Sequence of chain 12.A:
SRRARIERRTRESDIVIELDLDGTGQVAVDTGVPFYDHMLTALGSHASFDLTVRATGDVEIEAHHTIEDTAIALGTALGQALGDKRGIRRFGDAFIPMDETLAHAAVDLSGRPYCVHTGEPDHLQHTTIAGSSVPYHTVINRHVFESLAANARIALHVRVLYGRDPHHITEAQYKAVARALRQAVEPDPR

Binding-site contacts:
Ligand atom N7 contacts residue HIS176 of chain 19.A at 3.0 Å (h-bond).
Ligand atom N5 contacts residue HIS74 of chain 12.A at 3.4 Å (h-bond).
Ligand atom C8 contacts residue HIS176 of chain 19.A at 3.5 Å.
Ligand atom C4 contacts residue MN1 of chain 19.C at 3.2 Å.
Ligand atom N7 contacts residue HIS74 of chain 12.A at 3.1 Å (h-bond).
Ligand atom C11 contacts residue ACT1 of chain 12.G at 3.9 Å.
Ligand atom C6 contacts residue HIS74 of chain 12.A at 3.8 Å.
Ligand atom C8 contacts residue HIS74 of chain 12.A at 3.8 Å.
Ligand atom C4 contacts residue MET107 of chain 19.A at 3.9 Å (hydrophobic).
Ligand atom C3 contacts residue ACT1 of chain 12.G at 3.9 Å.
Ligand atom N7 contacts residue GLU180 of chain 19.A at 3.2 Å (salt-bridge).
Ligand atom C8 contacts residue MN1 of chain 12.B at 3.3 Å.
Ligand atom N9 contacts residue MN1 of chain 12.B at 2.4 Å.
Ligand atom C4 contacts residue GLU180 of chain 19.A at 3.5 Å.
Ligand atom N7 contacts residue MET107 of chain 19.A at 3.6 Å.
Ligand atom N9 contacts residue MET107 of chain 19.A at 3.5 Å.
Ligand atom C6 contacts residue MN1 of chain 19.C at 3.0 Å.
Ligand atom C11 contacts residue ARG121 of chain 13.A at 3.1 Å.
Ligand atom N9 contacts residue HIS73 of chain 12.A at 3.1 Å (h-bond).
Ligand atom C6 contacts residue MET107 of chain 19.A at 3.3 Å (hydrophobic).
Ligand atom N5 contacts residue MN1 of chain 19.C at 2.3 Å.
Ligand atom C11 contacts residue GLU77 of chain 12.A at 3.8 Å.
Ligand atom N10 contacts residue MET107 of chain 19.A at 3.2 Å.
Ligand atom N10 contacts residue MN1 of chain 12.B at 3.5 Å.
Ligand atom C8 contacts residue MN1 of chain 19.C at 3.4 Å.
Ligand atom N7 contacts residue MN1 of chain 19.C at 2.2 Å.
Ligand atom N9 contacts residue HIS177 of chain 19.A at 3.4 Å (h-bond).
Ligand atom N9 contacts residue GLU77 of chain 12.A at 3.1 Å (salt-bridge).
Ligand atom C11 contacts residue MN1 of chain 12.B at 3.9 Å.
Ligand atom N5 contacts residue GLU180 of chain 19.A at 2.8 Å (salt-bridge).
Ligand atom C1 contacts residue GLU21 of chain 12.A at 4.0 Å.
Ligand atom C6 contacts residue GLU180 of chain 19.A at 3.8 Å.
Ligand atom C8 contacts residue MET107 of chain 19.A at 3.6 Å (hydrophobic).
Ligand atom N5 contacts residue HIS47 of chain 19.A at 3.2 Å (h-bond).
Ligand atom C8 contacts residue HIS177 of chain 19.A at 3.8 Å.
Ligand atom C3 contacts residue GLU21 of chain 12.A at 3.7 Å.
Ligand atom C11 contacts residue MET107 of chain 19.A at 3.7 Å (hydrophobic).
Ligand atom N10 contacts residue GLU77 of chain 12.A at 3.7 Å.
Ligand atom C8 contacts residue HIS73 of chain 12.A at 3.1 Å.
Ligand atom C3 contacts residue HIS74 of chain 12.A at 3.5 Å.

This protein binds this small molecule.
Small molecule (SMILES): CC(C)[C@H](N)c1ncnn1C

Sequence of chain 13.A:
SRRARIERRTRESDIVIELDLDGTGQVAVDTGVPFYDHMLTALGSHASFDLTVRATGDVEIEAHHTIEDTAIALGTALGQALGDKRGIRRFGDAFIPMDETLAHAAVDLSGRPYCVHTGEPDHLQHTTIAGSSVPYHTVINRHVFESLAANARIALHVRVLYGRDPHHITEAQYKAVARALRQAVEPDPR

Sequence of chain 19.A:
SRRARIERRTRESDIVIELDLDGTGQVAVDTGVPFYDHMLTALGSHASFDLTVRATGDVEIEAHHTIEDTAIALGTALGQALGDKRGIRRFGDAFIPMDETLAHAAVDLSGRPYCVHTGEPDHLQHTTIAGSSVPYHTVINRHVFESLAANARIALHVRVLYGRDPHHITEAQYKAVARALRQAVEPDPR